Sequence of chain 1.A:
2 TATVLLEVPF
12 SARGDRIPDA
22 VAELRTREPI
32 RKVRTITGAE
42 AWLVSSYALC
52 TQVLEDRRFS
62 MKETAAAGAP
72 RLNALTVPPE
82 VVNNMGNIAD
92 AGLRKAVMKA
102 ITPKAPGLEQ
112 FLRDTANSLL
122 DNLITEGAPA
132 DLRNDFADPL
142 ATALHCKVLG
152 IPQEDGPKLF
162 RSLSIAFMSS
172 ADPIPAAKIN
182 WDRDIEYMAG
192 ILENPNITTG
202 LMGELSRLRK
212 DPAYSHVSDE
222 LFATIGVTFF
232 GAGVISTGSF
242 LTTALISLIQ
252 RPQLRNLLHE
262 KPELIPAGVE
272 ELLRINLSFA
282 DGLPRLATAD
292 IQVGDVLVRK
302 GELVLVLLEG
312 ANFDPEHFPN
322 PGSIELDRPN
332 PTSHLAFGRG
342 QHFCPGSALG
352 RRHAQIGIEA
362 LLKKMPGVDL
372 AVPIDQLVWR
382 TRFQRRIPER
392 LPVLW

Binding-site contacts:
Ligand atom N4 contacts residue LEU164 of chain 1.A at 3.9 Å.
Ligand atom C14 contacts residue ALA233 of chain 1.A at 3.9 Å (hydrophobic).
Ligand atom C1 contacts residue ALA167 of chain 1.A at 3.9 Å (hydrophobic).
Ligand atom C16 contacts residue VAL228 of chain 1.A at 3.6 Å (hydrophobic).
Ligand atom C7 contacts residue PHE168 of chain 1.A at 3.5 Å (hydrophobic).
Ligand atom C5 contacts residue ALA167 of chain 1.A at 3.8 Å (hydrophobic).
Ligand atom C2 contacts residue ALA167 of chain 1.A at 3.8 Å (hydrophobic).
Ligand atom C12 contacts residue SO41 of chain 1.G at 3.9 Å.
Ligand atom C3 contacts residue ALA167 of chain 1.A at 3.5 Å (hydrophobic).
Ligand atom C18 contacts residue TRP182 of chain 1.A at 3.9 Å (hydrophobic).
Ligand atom C8 contacts residue PHE168 of chain 1.A at 3.7 Å (hydrophobic).
Ligand atom C9 contacts residue THR77 of chain 1.A at 3.6 Å.
Ligand atom C17 contacts residue ALA167 of chain 1.A at 3.5 Å (hydrophobic).
Ligand atom C4 contacts residue ALA167 of chain 1.A at 3.3 Å (hydrophobic).
Ligand atom C1 contacts residue TRP182 of chain 1.A at 3.4 Å (hydrophobic).
Ligand atom C14 contacts residue THR229 of chain 1.A at 3.8 Å.
Ligand atom C14 contacts residue ASN85 of chain 1.A at 3.7 Å.
Ligand atom C13 contacts residue HEM1 of chain 1.B at 3.8 Å.
Ligand atom C4 contacts residue TRP182 of chain 1.A at 3.6 Å (hydrophobic).
Ligand atom C13 contacts residue SO41 of chain 1.G at 3.5 Å.
Ligand atom C3 contacts residue VAL78 of chain 1.A at 3.8 Å (hydrophobic).
Ligand atom C18 contacts residue SER163 of chain 1.A at 3.9 Å.
Ligand atom C1 contacts residue ALA178 of chain 1.A at 3.3 Å (hydrophobic).
Ligand atom C8 contacts residue VAL78 of chain 1.A at 3.8 Å (hydrophobic).
Ligand atom C14 contacts residue HEM1 of chain 1.B at 3.4 Å.
Ligand atom C3 contacts residue THR77 of chain 1.A at 3.5 Å.
Ligand atom C18 contacts residue ASP185 of chain 1.A at 3.7 Å.
Ligand atom C3 contacts residue TRP182 of chain 1.A at 3.5 Å (hydrophobic).
Ligand atom N3 contacts residue PHE168 of chain 1.A at 3.9 Å.
Ligand atom C2 contacts residue ALA178 of chain 1.A at 3.5 Å (hydrophobic).
Ligand atom O1 contacts residue ASN85 of chain 1.A at 3.1 Å (h-bond).
Ligand atom C2 contacts residue THR77 of chain 1.A at 3.4 Å.
Ligand atom C14 contacts residue SO41 of chain 1.G at 3.8 Å.
Ligand atom N4 contacts residue VAL228 of chain 1.A at 3.6 Å.
Ligand atom C15 contacts residue THR229 of chain 1.A at 3.5 Å.
Ligand atom C7 contacts residue VAL78 of chain 1.A at 3.9 Å (hydrophobic).
Ligand atom C6 contacts residue VAL78 of chain 1.A at 3.9 Å (hydrophobic).
Ligand atom C18 contacts residue ALA167 of chain 1.A at 3.8 Å (hydrophobic).
Ligand atom O1 contacts residue HEM1 of chain 1.B at 3.5 Å.
Ligand atom C2 contacts residue TRP182 of chain 1.A at 3.7 Å (hydrophobic).

A small-molecule ligand and the protein it binds are described below.
Small molecule (SMILES): c1ccc2c(CCc3ccnc(N4CCOCC4)n3)c[nH]c2c1